The protein below binds the small molecule below.
Small molecule (SMILES): CC(=O)N[C@@H]1[C@@H](O)[C@H](O)[C@@H](CO)O[C@H]1O

Binding-site contacts:
Ligand atom C7 contacts residue ASN400 of chain 1.E at 3.4 Å.
Ligand atom O5 contacts residue ASN400 of chain 1.E at 4.5 Å.
Ligand atom C1 contacts residue ASN400 of chain 1.E at 3.6 Å.
Ligand atom C1 contacts residue THR402 of chain 1.E at 4.2 Å.
Ligand atom C2 contacts residue ASN400 of chain 1.E at 3.4 Å.
Ligand atom C8 contacts residue ASN400 of chain 1.E at 3.6 Å.
Ligand atom O7 contacts residue ASN400 of chain 1.E at 3.5 Å.
Ligand atom C8 contacts residue PRO261 of chain 1.E at 3.4 Å (hydrophobic).
Ligand atom N2 contacts residue ASN400 of chain 1.E at 3.5 Å.

Sequence of chain 1.E:
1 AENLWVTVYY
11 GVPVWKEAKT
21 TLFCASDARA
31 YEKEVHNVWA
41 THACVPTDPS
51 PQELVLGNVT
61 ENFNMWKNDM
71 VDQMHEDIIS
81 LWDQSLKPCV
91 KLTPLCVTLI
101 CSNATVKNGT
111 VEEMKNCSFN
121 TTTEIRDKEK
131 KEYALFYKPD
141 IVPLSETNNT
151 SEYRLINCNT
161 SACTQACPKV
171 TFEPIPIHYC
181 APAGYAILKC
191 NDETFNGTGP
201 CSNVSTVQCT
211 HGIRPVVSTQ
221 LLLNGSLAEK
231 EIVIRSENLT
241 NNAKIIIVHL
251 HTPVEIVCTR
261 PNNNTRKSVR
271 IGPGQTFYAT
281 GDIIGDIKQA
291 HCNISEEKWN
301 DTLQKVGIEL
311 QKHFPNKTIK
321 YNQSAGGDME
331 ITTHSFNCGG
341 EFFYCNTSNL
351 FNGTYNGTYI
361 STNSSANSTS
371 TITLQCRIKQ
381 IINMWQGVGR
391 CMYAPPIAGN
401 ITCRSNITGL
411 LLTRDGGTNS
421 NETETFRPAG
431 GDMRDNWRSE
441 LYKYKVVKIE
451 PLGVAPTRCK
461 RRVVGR